Binding-site contacts:
Ligand atom O6 contacts residue TYR172 of chain 1.E at 4.3 Å.
Ligand atom O7 contacts residue ASN155 of chain 1.E at 3.0 Å (h-bond).
Ligand atom C5 contacts residue ASP322 of chain 1.E at 4.0 Å.
Ligand atom C8 contacts residue CYS156 of chain 1.E at 3.7 Å (hydrophobic).
Ligand atom O5 contacts residue ASN155 of chain 1.E at 2.2 Å (h-bond).
Ligand atom C8 contacts residue ASN155 of chain 1.E at 3.0 Å.
Ligand atom C8 contacts residue SER131 of chain 1.E at 4.0 Å.
Ligand atom C5 contacts residue TYR172 of chain 1.E at 4.2 Å (hydrophobic).
Ligand atom N2 contacts residue ASN155 of chain 1.E at 3.0 Å (h-bond).
Ligand atom C7 contacts residue SER157 of chain 1.E at 3.6 Å.
Ligand atom C5 contacts residue ILE134 of chain 1.E at 4.2 Å (hydrophobic).
Ligand atom O7 contacts residue TYR172 of chain 1.E at 3.5 Å.
Ligand atom C2 contacts residue ASN155 of chain 1.E at 2.5 Å.
Ligand atom C1 contacts residue ASP322 of chain 1.E at 4.4 Å.
Ligand atom C6 contacts residue ASP322 of chain 1.E at 3.6 Å.
Ligand atom C8 contacts residue THR135 of chain 1.E at 3.5 Å.
Ligand atom C8 contacts residue ASP129 of chain 1.E at 3.6 Å.
Ligand atom C4 contacts residue ASP322 of chain 1.E at 4.3 Å.
Ligand atom N2 contacts residue THR135 of chain 1.E at 4.4 Å.
Ligand atom C8 contacts residue CYS130 of chain 1.E at 4.4 Å (hydrophobic).
Ligand atom C6 contacts residue THR135 of chain 1.E at 4.2 Å.
Ligand atom C7 contacts residue CYS156 of chain 1.E at 4.0 Å (hydrophobic).
Ligand atom O6 contacts residue THR135 of chain 1.E at 3.3 Å.
Ligand atom C7 contacts residue THR135 of chain 1.E at 4.5 Å.
Ligand atom C7 contacts residue TYR172 of chain 1.E at 4.4 Å (hydrophobic).
Ligand atom N2 contacts residue SER157 of chain 1.E at 4.4 Å.
Ligand atom O7 contacts residue CYS156 of chain 1.E at 3.4 Å (h-bond).
Ligand atom C3 contacts residue ASN155 of chain 1.E at 3.8 Å.
Ligand atom C4 contacts residue ASN155 of chain 1.E at 4.2 Å.
Ligand atom C5 contacts residue ASN155 of chain 1.E at 3.6 Å.
Ligand atom C8 contacts residue SER157 of chain 1.E at 3.3 Å.
Ligand atom C7 contacts residue ASN155 of chain 1.E at 3.2 Å.
Ligand atom C1 contacts residue ASN155 of chain 1.E at 1.4 Å.
Ligand atom O7 contacts residue SER157 of chain 1.E at 3.6 Å.
Ligand atom C6 contacts residue TYR172 of chain 1.E at 3.3 Å (hydrophobic).
Ligand atom O7 contacts residue SER173 of chain 1.E at 4.1 Å.
Ligand atom C1 contacts residue ILE134 of chain 1.E at 3.7 Å (hydrophobic).
Ligand atom O5 contacts residue ILE134 of chain 1.E at 3.6 Å.
Ligand atom O5 contacts residue ASP322 of chain 1.E at 3.5 Å (salt-bridge).

Sequence of chain 1.E:
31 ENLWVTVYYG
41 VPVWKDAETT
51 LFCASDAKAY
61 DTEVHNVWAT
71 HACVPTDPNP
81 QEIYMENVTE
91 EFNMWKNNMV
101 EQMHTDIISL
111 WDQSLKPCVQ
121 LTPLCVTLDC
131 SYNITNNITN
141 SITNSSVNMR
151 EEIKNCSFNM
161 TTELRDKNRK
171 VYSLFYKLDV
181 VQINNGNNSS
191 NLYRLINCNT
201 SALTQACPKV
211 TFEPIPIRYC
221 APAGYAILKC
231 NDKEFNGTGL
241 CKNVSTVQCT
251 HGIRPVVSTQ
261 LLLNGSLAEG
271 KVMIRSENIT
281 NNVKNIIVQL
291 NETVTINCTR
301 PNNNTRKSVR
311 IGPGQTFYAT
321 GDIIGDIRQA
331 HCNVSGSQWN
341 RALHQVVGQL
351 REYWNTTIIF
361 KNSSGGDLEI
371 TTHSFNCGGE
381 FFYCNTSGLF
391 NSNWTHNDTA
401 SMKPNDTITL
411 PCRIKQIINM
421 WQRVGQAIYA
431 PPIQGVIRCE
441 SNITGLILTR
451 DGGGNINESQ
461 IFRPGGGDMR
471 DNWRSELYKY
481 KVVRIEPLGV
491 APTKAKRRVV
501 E

The small molecule below binds the protein below.
Small molecule (SMILES): CC(=O)N[C@H]1[C@H](O[C@H]2[C@H](O)[C@@H](NC(C)=O)CO[C@@H]2CO)O[C@H](CO)[C@@H](O)[C@@H]1O